Sequence of chain 1.A:
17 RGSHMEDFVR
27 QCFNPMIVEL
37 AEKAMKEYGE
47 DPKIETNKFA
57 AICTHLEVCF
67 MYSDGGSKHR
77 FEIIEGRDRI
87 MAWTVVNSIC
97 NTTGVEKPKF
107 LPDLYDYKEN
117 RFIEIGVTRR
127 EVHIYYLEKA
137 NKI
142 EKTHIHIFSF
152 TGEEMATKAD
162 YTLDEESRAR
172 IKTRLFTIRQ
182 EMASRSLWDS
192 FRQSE

The protein below binds the small molecule below.
Small molecule (SMILES): O=C(NC1Cc2ccccc2C1)c1nc([C@@H]2CCCN2C(=O)c2c(Cl)cncc2Cl)[nH]c(=O)c1O

Binding-site contacts:
Ligand atom C16 contacts residue TYR44 of chain 1.A at 3.7 Å (hydrophobic).
Ligand atom C24 contacts residue ALA57 of chain 1.A at 3.8 Å (hydrophobic).
Ligand atom O4 contacts residue GLU120 of chain 1.A at 3.4 Å (salt-bridge).
Ligand atom CL2 contacts residue ILE58 of chain 1.A at 3.8 Å.
Ligand atom C17 contacts residue MN1 of chain 1.B at 2.8 Å.
Ligand atom N5 contacts residue HIS61 of chain 1.A at 3.3 Å.
Ligand atom C18 contacts residue LYS135 of chain 1.A at 3.8 Å.
Ligand atom C15 contacts residue ALA40 of chain 1.A at 3.7 Å (hydrophobic).
Ligand atom O3 contacts residue HIS61 of chain 1.A at 3.2 Å.
Ligand atom O3 contacts residue MN1 of chain 1.C at 1.8 Å.
Ligand atom C17 contacts residue HIS61 of chain 1.A at 3.7 Å.
Ligand atom C6 contacts residue MN1 of chain 1.C at 3.3 Å.
Ligand atom C22 contacts residue ILE58 of chain 1.A at 3.6 Å (hydrophobic).
Ligand atom C12 contacts residue TYR44 of chain 1.A at 3.6 Å (hydrophobic).
Ligand atom O2 contacts residue GLU81 of chain 1.A at 2.8 Å (salt-bridge).
Ligand atom O1 contacts residue LYS54 of chain 1.A at 3.2 Å.
Ligand atom C10 contacts residue TYR44 of chain 1.A at 3.8 Å (hydrophobic).
Ligand atom O4 contacts residue ILE121 of chain 1.A at 2.9 Å (h-bond).
Ligand atom O3 contacts residue GLU120 of chain 1.A at 2.8 Å (salt-bridge).
Ligand atom C17 contacts residue GLU120 of chain 1.A at 3.5 Å.
Ligand atom C7 contacts residue MN1 of chain 1.C at 2.9 Å.
Ligand atom C17 contacts residue GLU81 of chain 1.A at 3.8 Å.
Ligand atom N5 contacts residue ALA57 of chain 1.A at 3.5 Å (h-bond).
Ligand atom C18 contacts residue GLU120 of chain 1.A at 3.7 Å.
Ligand atom C23 contacts residue HIS61 of chain 1.A at 3.4 Å.
Ligand atom O4 contacts residue LYS135 of chain 1.A at 3.4 Å.
Ligand atom C23 contacts residue ILE58 of chain 1.A at 3.8 Å (hydrophobic).
Ligand atom C18 contacts residue MN1 of chain 1.B at 2.7 Å.
Ligand atom O4 contacts residue HIS61 of chain 1.A at 2.9 Å (h-bond).
Ligand atom C9 contacts residue GLU81 of chain 1.A at 3.8 Å.
Ligand atom O3 contacts residue GLU81 of chain 1.A at 3.1 Å (salt-bridge).
Ligand atom C7 contacts residue GLU81 of chain 1.A at 3.3 Å.
Ligand atom C17 contacts residue MN1 of chain 1.C at 2.9 Å.
Ligand atom C18 contacts residue HIS61 of chain 1.A at 3.5 Å.
Ligand atom O3 contacts residue MN1 of chain 1.B at 2.2 Å.
Ligand atom O3 contacts residue ASP109 of chain 1.A at 2.8 Å (salt-bridge).
Ligand atom O2 contacts residue MN1 of chain 1.C at 2.0 Å.
Ligand atom O4 contacts residue MN1 of chain 1.B at 1.9 Å.
Ligand atom C11 contacts residue TYR44 of chain 1.A at 3.7 Å (hydrophobic).
Ligand atom C13 contacts residue TYR44 of chain 1.A at 3.8 Å (hydrophobic).